The small molecule below binds the protein below.
Small molecule (SMILES): CC(=O)N[C@@H]1[C@@H](O)[C@H](O)[C@@H](CO)O[C@H]1O

Sequence of chain 1.B:
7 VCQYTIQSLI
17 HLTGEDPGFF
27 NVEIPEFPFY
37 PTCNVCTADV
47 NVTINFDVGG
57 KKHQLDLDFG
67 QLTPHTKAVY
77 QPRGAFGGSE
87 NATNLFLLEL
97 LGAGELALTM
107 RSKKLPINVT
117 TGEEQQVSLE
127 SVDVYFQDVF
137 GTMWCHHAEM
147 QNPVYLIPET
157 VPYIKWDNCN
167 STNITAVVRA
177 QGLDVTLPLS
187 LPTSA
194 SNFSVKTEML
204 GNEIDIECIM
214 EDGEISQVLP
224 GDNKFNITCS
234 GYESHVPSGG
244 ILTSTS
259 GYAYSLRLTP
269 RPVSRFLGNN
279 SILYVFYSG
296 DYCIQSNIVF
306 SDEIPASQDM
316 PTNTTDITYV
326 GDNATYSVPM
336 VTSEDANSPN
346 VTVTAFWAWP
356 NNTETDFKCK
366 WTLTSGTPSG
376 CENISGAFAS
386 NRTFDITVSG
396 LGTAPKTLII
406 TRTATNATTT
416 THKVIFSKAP

Binding-site contacts:
Ligand atom C2 contacts residue ASP307 of chain 1.B at 3.6 Å.
Ligand atom C2 contacts residue PHE305 of chain 1.B at 4.1 Å (hydrophobic).
Ligand atom C4 contacts residue PHE305 of chain 1.B at 4.3 Å (hydrophobic).
Ligand atom O5 contacts residue VAL304 of chain 1.B at 4.4 Å.
Ligand atom C1 contacts residue ASN277 of chain 1.B at 1.4 Å.
Ligand atom C8 contacts residue ASN277 of chain 1.B at 3.4 Å.
Ligand atom C3 contacts residue PHE305 of chain 1.B at 3.7 Å (hydrophobic).
Ligand atom N2 contacts residue ASP307 of chain 1.B at 3.2 Å (salt-bridge).
Ligand atom O5 contacts residue ASN277 of chain 1.B at 2.3 Å (h-bond).
Ligand atom N2 contacts residue PHE305 of chain 1.B at 4.1 Å.
Ligand atom C3 contacts residue ASN277 of chain 1.B at 3.8 Å.
Ligand atom C1 contacts residue PHE305 of chain 1.B at 3.7 Å (hydrophobic).
Ligand atom O3 contacts residue ASP307 of chain 1.B at 2.1 Å (salt-bridge).
Ligand atom C4 contacts residue ASP307 of chain 1.B at 4.2 Å.
Ligand atom C4 contacts residue ASN277 of chain 1.B at 4.2 Å.
Ligand atom O5 contacts residue PHE305 of chain 1.B at 4.4 Å.
Ligand atom O7 contacts residue ASP307 of chain 1.B at 4.2 Å.
Ligand atom O7 contacts residue ASN277 of chain 1.B at 4.3 Å.
Ligand atom C3 contacts residue ASP307 of chain 1.B at 2.9 Å.
Ligand atom N2 contacts residue ASN277 of chain 1.B at 3.0 Å (h-bond).
Ligand atom C5 contacts residue ASN277 of chain 1.B at 3.6 Å.
Ligand atom O4 contacts residue ASP307 of chain 1.B at 4.3 Å.
Ligand atom C2 contacts residue ASN277 of chain 1.B at 2.5 Å.
Ligand atom C5 contacts residue PHE305 of chain 1.B at 4.0 Å (hydrophobic).
Ligand atom C7 contacts residue ASN277 of chain 1.B at 3.4 Å.
Ligand atom C7 contacts residue ASP307 of chain 1.B at 3.9 Å.